Binding-site contacts:
Ligand atom C4 contacts residue LEU253 of chain 1.E at 3.3 Å (hydrophobic).
Ligand atom S1G contacts residue ARG359 of chain 1.F at 2.6 Å.
Ligand atom C8 contacts residue GLY248 of chain 1.E at 3.6 Å.
Ligand atom N7 contacts residue THR249 of chain 1.E at 3.3 Å.
Ligand atom PG contacts residue MG1 of chain 1.P at 3.2 Å.
Ligand atom PB contacts residue MG1 of chain 1.P at 3.4 Å.
Ligand atom C5 contacts residue LEU253 of chain 1.E at 3.5 Å (hydrophobic).
Ligand atom PG contacts residue GLY248 of chain 1.E at 3.7 Å.
Ligand atom O1A contacts residue LYS251 of chain 1.E at 3.4 Å (salt-bridge).
Ligand atom S1G contacts residue ASN348 of chain 1.E at 3.6 Å (h-bond).
Ligand atom O3B contacts residue GLY248 of chain 1.E at 2.9 Å (h-bond).
Ligand atom O1A contacts residue THR252 of chain 1.E at 3.2 Å (h-bond).
Ligand atom N7 contacts residue GLY408 of chain 1.E at 3.5 Å.
Ligand atom PB contacts residue GLY248 of chain 1.E at 3.7 Å.
Ligand atom O1A contacts residue GLY250 of chain 1.E at 3.0 Å.
Ligand atom O3B contacts residue MG1 of chain 1.P at 3.5 Å.
Ligand atom O2G contacts residue MG1 of chain 1.P at 1.9 Å.
Ligand atom C5' contacts residue PHE360 of chain 1.F at 3.6 Å (hydrophobic).
Ligand atom N7 contacts residue GLY250 of chain 1.E at 3.1 Å (h-bond).
Ligand atom C2 contacts residue LEU253 of chain 1.E at 3.6 Å (hydrophobic).
Ligand atom O2B contacts residue GLY250 of chain 1.E at 3.0 Å (h-bond).
Ligand atom O1A contacts residue LEU253 of chain 1.E at 2.8 Å (h-bond).
Ligand atom O2A contacts residue THR252 of chain 1.E at 3.6 Å.
Ligand atom N3 contacts residue LEU253 of chain 1.E at 3.4 Å.
Ligand atom O1B contacts residue MG1 of chain 1.P at 2.2 Å.
Ligand atom O2B contacts residue THR249 of chain 1.E at 2.8 Å (h-bond).
Ligand atom O1B contacts residue THR252 of chain 1.E at 2.8 Å (h-bond).
Ligand atom C8 contacts residue GLY408 of chain 1.E at 3.6 Å.
Ligand atom O3A contacts residue GLY248 of chain 1.E at 3.3 Å.
Ligand atom C4' contacts residue PHE360 of chain 1.F at 3.6 Å (hydrophobic).
Ligand atom C8 contacts residue GLY250 of chain 1.E at 3.5 Å.
Ligand atom N6 contacts residue GLY207 of chain 1.E at 3.3 Å (h-bond).
Ligand atom O2B contacts residue GLY248 of chain 1.E at 3.5 Å.
Ligand atom O2B contacts residue LYS251 of chain 1.E at 2.9 Å.
Ligand atom O3G contacts residue LYS251 of chain 1.E at 2.6 Å (salt-bridge).
Ligand atom O3G contacts residue ASN348 of chain 1.E at 3.5 Å (h-bond).
Ligand atom N1 contacts residue GLY207 of chain 1.E at 3.1 Å (h-bond).
Ligand atom O3A contacts residue GLY250 of chain 1.E at 3.5 Å (h-bond).
Ligand atom C2 contacts residue ASP205 of chain 1.E at 3.6 Å.
Ligand atom O2' contacts residue HIS384 of chain 1.E at 3.5 Å.

Sequence of chain 1.F:
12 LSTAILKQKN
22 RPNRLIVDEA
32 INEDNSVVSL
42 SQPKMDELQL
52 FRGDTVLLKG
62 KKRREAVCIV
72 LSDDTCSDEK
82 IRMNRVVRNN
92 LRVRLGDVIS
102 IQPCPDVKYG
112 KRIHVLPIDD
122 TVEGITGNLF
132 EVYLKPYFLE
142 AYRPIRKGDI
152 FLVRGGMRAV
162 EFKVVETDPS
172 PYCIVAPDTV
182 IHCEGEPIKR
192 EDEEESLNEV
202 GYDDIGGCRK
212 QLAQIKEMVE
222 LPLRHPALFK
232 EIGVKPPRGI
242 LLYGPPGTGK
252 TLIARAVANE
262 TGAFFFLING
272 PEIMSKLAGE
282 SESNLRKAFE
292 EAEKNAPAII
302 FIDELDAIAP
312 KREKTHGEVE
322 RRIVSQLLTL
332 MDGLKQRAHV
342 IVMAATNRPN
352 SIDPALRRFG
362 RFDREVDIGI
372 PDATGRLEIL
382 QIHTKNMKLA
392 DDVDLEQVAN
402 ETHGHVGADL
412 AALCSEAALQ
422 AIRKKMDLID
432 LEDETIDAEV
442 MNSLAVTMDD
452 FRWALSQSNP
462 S

A protein and the small-molecule ligand that binds it are described below.
Small molecule (SMILES): Nc1ncnc2c1ncn2[C@@H]1O[C@H](COP(=O)(O)OP(=O)(O)OP(O)(O)=S)[C@@H](O)[C@H]1O

Sequence of chain 1.E:
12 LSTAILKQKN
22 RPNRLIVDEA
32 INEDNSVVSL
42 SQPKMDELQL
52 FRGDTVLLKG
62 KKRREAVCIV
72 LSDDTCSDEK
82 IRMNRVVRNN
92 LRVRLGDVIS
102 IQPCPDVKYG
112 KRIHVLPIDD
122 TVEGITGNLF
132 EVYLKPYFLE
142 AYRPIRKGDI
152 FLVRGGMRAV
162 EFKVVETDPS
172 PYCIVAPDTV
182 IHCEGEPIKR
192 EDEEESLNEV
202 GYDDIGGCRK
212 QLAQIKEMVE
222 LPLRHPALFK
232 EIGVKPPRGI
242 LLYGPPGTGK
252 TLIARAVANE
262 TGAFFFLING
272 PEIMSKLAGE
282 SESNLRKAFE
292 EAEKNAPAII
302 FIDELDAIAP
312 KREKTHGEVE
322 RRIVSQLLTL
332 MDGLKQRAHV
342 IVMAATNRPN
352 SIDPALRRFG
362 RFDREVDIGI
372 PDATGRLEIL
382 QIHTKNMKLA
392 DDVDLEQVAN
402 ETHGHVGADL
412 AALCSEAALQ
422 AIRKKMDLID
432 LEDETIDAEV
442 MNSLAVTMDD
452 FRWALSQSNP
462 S